Sequence of chain 1.C:
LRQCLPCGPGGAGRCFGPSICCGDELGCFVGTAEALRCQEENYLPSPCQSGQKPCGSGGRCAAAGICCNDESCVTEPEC

Binding-site contacts:
Ligand atom OH contacts residue GLU47 of chain 1.C at 3.1 Å.
Ligand atom CE1 contacts residue GLY23 of chain 1.C at 3.5 Å.
Ligand atom CA contacts residue CYS54 of chain 1.C at 3.8 Å (hydrophobic).
Ligand atom CE2 contacts residue ASN48 of chain 1.C at 3.2 Å.
Ligand atom SG contacts residue PRO51 of chain 1.C at 3.6 Å.
Ligand atom CD1 contacts residue LEU7 of chain 1.C at 3.6 Å (hydrophobic).
Ligand atom CE2 contacts residue PRO24 of chain 1.C at 3.3 Å (hydrophobic).
Ligand atom O contacts residue PRO53 of chain 1.C at 3.5 Å.
Ligand atom CD2 contacts residue PRO24 of chain 1.C at 3.6 Å (hydrophobic).
Ligand atom CE1 contacts residue GLU47 of chain 1.C at 3.5 Å.
Ligand atom ND2 contacts residue ASP76 of chain 1.C at 2.7 Å (salt-bridge).
Ligand atom CD2 contacts residue ASN48 of chain 1.C at 3.3 Å.
Ligand atom NE2 contacts residue GLN55 of chain 1.C at 3.6 Å (h-bond).
Ligand atom CD1 contacts residue GLY23 of chain 1.C at 3.8 Å.
Ligand atom N contacts residue LEU50 of chain 1.C at 3.0 Å (h-bond).
Ligand atom N contacts residue GLU47 of chain 1.C at 3.0 Å (salt-bridge).
Ligand atom N contacts residue CYS54 of chain 1.C at 3.0 Å (h-bond).
Ligand atom CZ contacts residue GLY23 of chain 1.C at 3.4 Å.
Ligand atom CE2 contacts residue CYS44 of chain 1.C at 3.8 Å (hydrophobic).
Ligand atom CB contacts residue CYS54 of chain 1.C at 3.5 Å (hydrophobic).
Ligand atom CE2 contacts residue GLU47 of chain 1.C at 3.8 Å.
Ligand atom CA contacts residue GLU47 of chain 1.C at 3.1 Å.
Ligand atom CZ contacts residue CYS44 of chain 1.C at 3.6 Å (hydrophobic).
Ligand atom CZ contacts residue GLU47 of chain 1.C at 3.4 Å.
Ligand atom O contacts residue CYS54 of chain 1.C at 2.9 Å (h-bond).
Ligand atom CE2 contacts residue GLY23 of chain 1.C at 3.6 Å.
Ligand atom CE1 contacts residue CYS10 of chain 1.C at 3.7 Å (hydrophobic).
Ligand atom CZ contacts residue PRO24 of chain 1.C at 3.6 Å (hydrophobic).
Ligand atom OE1 contacts residue ASP76 of chain 1.C at 3.4 Å.
Ligand atom OH contacts residue GLY23 of chain 1.C at 3.3 Å (h-bond).
Ligand atom OH contacts residue CYS21 of chain 1.C at 3.5 Å.
Ligand atom SG contacts residue PRO53 of chain 1.C at 3.6 Å.
Ligand atom SG contacts residue LEU50 of chain 1.C at 3.8 Å.
Ligand atom CD1 contacts residue PRO53 of chain 1.C at 3.8 Å (hydrophobic).
Ligand atom CG1 contacts residue LEU7 of chain 1.C at 3.7 Å (hydrophobic).
Ligand atom C contacts residue CYS54 of chain 1.C at 3.8 Å (hydrophobic).
Ligand atom N contacts residue SER52 of chain 1.C at 2.8 Å (h-bond).
Ligand atom CD contacts residue ASP76 of chain 1.C at 3.6 Å.
Ligand atom OH contacts residue CYS44 of chain 1.C at 2.7 Å (h-bond).
Ligand atom CD1 contacts residue CYS10 of chain 1.C at 3.8 Å (hydrophobic).

A small-molecule ligand and the protein it binds are described below.
Small molecule (SMILES): CC[C@H](C)[C@@H]1NC(=O)[C@H](Cc2ccc(O)cc2)NC(=O)[C@@H](N)CSSC[C@@H](C(=O)N2CCC[C@H]2C(=O)N[C@@H](CC(C)C)C(=O)NCC=O)NC(=O)[C@H](CC(N)=O)NC(=O)[C@H](CCC(N)=O)NC1=O